The protein below binds the small molecule below.
Small molecule (SMILES): CC(=O)N[C@H]1[C@H](O[C@H](CO)[C@@H](O)[C@@H](O)COP(=O)(O)O)O[C@H](CO)[C@@H](O)[C@@H]1O

Sequence of chain 1.B:
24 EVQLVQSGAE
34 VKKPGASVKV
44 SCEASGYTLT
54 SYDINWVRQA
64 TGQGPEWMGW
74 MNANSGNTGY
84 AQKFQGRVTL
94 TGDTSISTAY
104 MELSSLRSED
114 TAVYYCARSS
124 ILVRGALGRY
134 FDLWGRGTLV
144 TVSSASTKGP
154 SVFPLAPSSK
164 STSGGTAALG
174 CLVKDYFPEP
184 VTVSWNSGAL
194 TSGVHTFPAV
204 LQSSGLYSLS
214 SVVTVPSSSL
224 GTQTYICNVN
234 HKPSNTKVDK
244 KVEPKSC

Binding-site contacts:
Ligand atom C19 contacts residue ARG127 of chain 1.B at 3.5 Å.
Ligand atom O5 contacts residue TRP73 of chain 1.B at 3.5 Å.
Ligand atom C4 contacts residue LEU125 of chain 1.B at 3.8 Å (hydrophobic).
Ligand atom C8 contacts residue ASN75 of chain 1.B at 3.7 Å.
Ligand atom P27 contacts residue TYR117 of chain 1.A at 3.6 Å.
Ligand atom O26 contacts residue TRP73 of chain 1.B at 3.7 Å.
Ligand atom C1 contacts residue LEU125 of chain 1.B at 3.8 Å (hydrophobic).
Ligand atom O4 contacts residue SER123 of chain 1.B at 3.9 Å.
Ligand atom C4 contacts residue TRP73 of chain 1.B at 3.8 Å (hydrophobic).
Ligand atom C3 contacts residue LEU125 of chain 1.B at 3.5 Å (hydrophobic).
Ligand atom C7 contacts residue SER78 of chain 1.B at 3.5 Å.
Ligand atom O28 contacts residue TRP73 of chain 1.B at 3.7 Å.
Ligand atom O4 contacts residue ILE124 of chain 1.B at 3.8 Å.
Ligand atom O31 contacts residue ASN80 of chain 1.B at 3.0 Å (h-bond).
Ligand atom C7 contacts residue ASN75 of chain 1.B at 3.4 Å.
Ligand atom C23 contacts residue ASN80 of chain 1.B at 3.7 Å.
Ligand atom C3 contacts residue ASP56 of chain 1.B at 3.7 Å.
Ligand atom O7 contacts residue ASN80 of chain 1.B at 3.1 Å (h-bond).
Ligand atom O29 contacts residue TYR117 of chain 1.A at 3.5 Å (h-bond).
Ligand atom O7 contacts residue SER78 of chain 1.B at 2.7 Å (h-bond).
Ligand atom C5 contacts residue LEU125 of chain 1.B at 3.4 Å (hydrophobic).
Ligand atom O28 contacts residue TYR117 of chain 1.A at 2.6 Å (h-bond).
Ligand atom O7 contacts residue ASN75 of chain 1.B at 3.7 Å.
Ligand atom O3 contacts residue ASN75 of chain 1.B at 2.9 Å (h-bond).
Ligand atom C4 contacts residue ARG132 of chain 1.B at 3.8 Å.
Ligand atom O3 contacts residue ASP56 of chain 1.B at 2.7 Å (salt-bridge).
Ligand atom O29 contacts residue GLY82 of chain 1.B at 3.8 Å.
Ligand atom O3 contacts residue ILE124 of chain 1.B at 3.6 Å.
Ligand atom C19 contacts residue ASN80 of chain 1.B at 3.9 Å.
Ligand atom C4 contacts residue ASP56 of chain 1.B at 3.3 Å.
Ligand atom C17 contacts residue ASN80 of chain 1.B at 3.9 Å.
Ligand atom O4 contacts residue ARG132 of chain 1.B at 3.4 Å (salt-bridge).
Ligand atom O32 contacts residue ARG127 of chain 1.B at 3.7 Å.
Ligand atom O1 contacts residue ASN80 of chain 1.B at 3.0 Å (h-bond).
Ligand atom N2 contacts residue ASN75 of chain 1.B at 3.5 Å (h-bond).
Ligand atom O4 contacts residue LEU125 of chain 1.B at 2.8 Å (h-bond).
Ligand atom C6 contacts residue ARG132 of chain 1.B at 3.3 Å.
Ligand atom C8 contacts residue SER78 of chain 1.B at 3.7 Å.
Ligand atom C2 contacts residue TRP73 of chain 1.B at 3.8 Å (hydrophobic).
Ligand atom O4 contacts residue ASP56 of chain 1.B at 2.6 Å (salt-bridge).

Sequence of chain 1.A:
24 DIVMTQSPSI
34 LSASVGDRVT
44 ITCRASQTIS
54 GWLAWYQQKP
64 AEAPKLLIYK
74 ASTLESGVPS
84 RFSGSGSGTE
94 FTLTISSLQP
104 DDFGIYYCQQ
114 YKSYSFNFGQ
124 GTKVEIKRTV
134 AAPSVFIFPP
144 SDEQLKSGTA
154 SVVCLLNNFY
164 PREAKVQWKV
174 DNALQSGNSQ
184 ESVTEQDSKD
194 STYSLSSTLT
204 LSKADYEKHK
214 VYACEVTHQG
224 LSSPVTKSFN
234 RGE